This protein binds this small molecule.
Small molecule (SMILES): CC(=O)N[C@@H]1[C@@H](O)[C@H](O)[C@@H](CO)O[C@H]1O

Binding-site contacts:
Ligand atom C5 contacts residue THR124 of chain 1.A at 4.3 Å.
Ligand atom C7 contacts residue THR124 of chain 1.A at 3.9 Å.
Ligand atom C3 contacts residue ASN122 of chain 1.A at 3.9 Å.
Ligand atom O5 contacts residue GLU154 of chain 1.A at 4.3 Å.
Ligand atom C3 contacts residue THR124 of chain 1.A at 3.7 Å.
Ligand atom C6 contacts residue GLU154 of chain 1.A at 4.3 Å.
Ligand atom N2 contacts residue THR124 of chain 1.A at 4.1 Å.
Ligand atom C2 contacts residue THR124 of chain 1.A at 3.5 Å.
Ligand atom C7 contacts residue ASN122 of chain 1.A at 3.8 Å.
Ligand atom C1 contacts residue THR124 of chain 1.A at 4.3 Å.
Ligand atom O3 contacts residue THR124 of chain 1.A at 3.6 Å (h-bond).
Ligand atom C5 contacts residue ASN122 of chain 1.A at 3.6 Å.
Ligand atom C8 contacts residue ASN125 of chain 1.A at 3.6 Å.
Ligand atom C1 contacts residue ASN122 of chain 1.A at 1.4 Å.
Ligand atom C8 contacts residue VAL126 of chain 1.A at 4.2 Å (hydrophobic).
Ligand atom O7 contacts residue ASN125 of chain 1.A at 3.8 Å.
Ligand atom C4 contacts residue ASN122 of chain 1.A at 4.2 Å.
Ligand atom C7 contacts residue VAL127 of chain 1.A at 4.3 Å (hydrophobic).
Ligand atom O5 contacts residue ASN122 of chain 1.A at 2.2 Å (h-bond).
Ligand atom N2 contacts residue ASN122 of chain 1.A at 3.1 Å (h-bond).
Ligand atom C4 contacts residue THR124 of chain 1.A at 3.5 Å.
Ligand atom C2 contacts residue ASN122 of chain 1.A at 2.6 Å.
Ligand atom C1 contacts residue PHE157 of chain 1.A at 4.4 Å (hydrophobic).
Ligand atom O7 contacts residue THR124 of chain 1.A at 3.2 Å.
Ligand atom O7 contacts residue ASN122 of chain 1.A at 4.3 Å.
Ligand atom O4 contacts residue THR124 of chain 1.A at 4.5 Å.
Ligand atom C7 contacts residue ASN125 of chain 1.A at 3.9 Å.
Ligand atom O5 contacts residue THR124 of chain 1.A at 4.1 Å.
Ligand atom C8 contacts residue VAL127 of chain 1.A at 3.4 Å (hydrophobic).
Ligand atom N2 contacts residue VAL127 of chain 1.A at 4.1 Å.
Ligand atom N2 contacts residue ASN125 of chain 1.A at 4.1 Å.

Sequence of chain 1.A:
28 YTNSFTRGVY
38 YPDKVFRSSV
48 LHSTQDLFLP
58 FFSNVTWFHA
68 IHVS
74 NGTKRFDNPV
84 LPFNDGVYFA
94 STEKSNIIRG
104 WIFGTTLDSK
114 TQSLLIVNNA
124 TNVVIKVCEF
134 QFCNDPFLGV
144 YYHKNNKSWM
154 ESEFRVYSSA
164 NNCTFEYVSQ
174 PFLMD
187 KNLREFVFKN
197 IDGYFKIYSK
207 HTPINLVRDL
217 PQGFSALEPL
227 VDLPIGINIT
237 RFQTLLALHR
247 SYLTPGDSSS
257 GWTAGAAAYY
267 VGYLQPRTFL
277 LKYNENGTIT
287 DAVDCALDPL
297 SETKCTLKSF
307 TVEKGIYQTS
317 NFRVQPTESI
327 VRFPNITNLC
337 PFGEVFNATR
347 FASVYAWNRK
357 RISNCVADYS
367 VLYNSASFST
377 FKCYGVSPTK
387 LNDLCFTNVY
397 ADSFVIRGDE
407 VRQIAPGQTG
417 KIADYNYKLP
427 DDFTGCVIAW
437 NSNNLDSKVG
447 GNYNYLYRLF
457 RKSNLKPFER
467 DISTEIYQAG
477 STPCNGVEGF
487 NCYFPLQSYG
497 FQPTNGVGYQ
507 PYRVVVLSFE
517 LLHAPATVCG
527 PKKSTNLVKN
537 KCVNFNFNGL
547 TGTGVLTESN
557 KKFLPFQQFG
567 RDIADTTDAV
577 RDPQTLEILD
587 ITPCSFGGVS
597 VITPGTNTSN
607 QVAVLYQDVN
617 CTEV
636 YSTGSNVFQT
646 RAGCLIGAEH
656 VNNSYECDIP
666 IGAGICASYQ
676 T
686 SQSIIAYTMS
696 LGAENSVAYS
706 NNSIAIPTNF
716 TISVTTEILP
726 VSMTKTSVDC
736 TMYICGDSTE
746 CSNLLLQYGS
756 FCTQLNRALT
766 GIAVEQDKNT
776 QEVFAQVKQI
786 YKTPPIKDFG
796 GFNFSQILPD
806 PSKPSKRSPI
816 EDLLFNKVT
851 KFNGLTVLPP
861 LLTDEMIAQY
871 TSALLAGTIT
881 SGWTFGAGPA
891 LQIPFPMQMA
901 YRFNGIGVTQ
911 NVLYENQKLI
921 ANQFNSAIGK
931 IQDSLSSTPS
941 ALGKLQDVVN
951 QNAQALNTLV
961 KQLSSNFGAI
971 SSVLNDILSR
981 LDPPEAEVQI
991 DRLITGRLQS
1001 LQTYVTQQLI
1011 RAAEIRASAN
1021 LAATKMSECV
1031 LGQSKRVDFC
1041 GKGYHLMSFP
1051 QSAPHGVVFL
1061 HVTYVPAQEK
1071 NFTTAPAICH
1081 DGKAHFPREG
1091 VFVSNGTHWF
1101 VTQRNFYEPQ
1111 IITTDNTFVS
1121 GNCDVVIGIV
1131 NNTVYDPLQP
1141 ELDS